A small-molecule ligand and the protein it binds are described below.
Small molecule (SMILES): CSCC[C@@H](C(=O)O)N(C)C

Sequence of chain 1.D:
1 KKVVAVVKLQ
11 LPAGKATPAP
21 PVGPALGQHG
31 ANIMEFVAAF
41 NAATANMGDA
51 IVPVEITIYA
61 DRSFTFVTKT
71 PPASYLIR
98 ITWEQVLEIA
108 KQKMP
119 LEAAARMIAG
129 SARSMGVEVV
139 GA

Sequence of chain 1.C:
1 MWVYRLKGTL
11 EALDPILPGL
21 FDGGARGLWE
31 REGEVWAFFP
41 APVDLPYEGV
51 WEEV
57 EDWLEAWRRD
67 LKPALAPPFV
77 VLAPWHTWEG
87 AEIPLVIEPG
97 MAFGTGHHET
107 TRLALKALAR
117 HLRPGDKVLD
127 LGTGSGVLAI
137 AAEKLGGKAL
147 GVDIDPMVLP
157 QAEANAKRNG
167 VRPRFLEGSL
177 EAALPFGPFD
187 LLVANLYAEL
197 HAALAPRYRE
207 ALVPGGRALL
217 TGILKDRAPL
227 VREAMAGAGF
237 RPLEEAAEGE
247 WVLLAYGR

Binding-site contacts:
Ligand atom N contacts residue LEU192 of chain 1.C at 2.9 Å (h-bond).
Ligand atom CN2 contacts residue ASN191 of chain 1.C at 3.4 Å.
Ligand atom CN1 contacts residue ASN191 of chain 1.C at 3.6 Å.
Ligand atom N contacts residue ASN191 of chain 1.C at 3.7 Å.
Ligand atom N contacts residue GLY218 of chain 1.C at 3.9 Å.
Ligand atom C contacts residue LYS2 of chain 1.D at 3.4 Å.
Ligand atom SD contacts residue LYS2 of chain 1.D at 4.5 Å.
Ligand atom CN2 contacts residue LEU192 of chain 1.C at 3.8 Å (hydrophobic).
Ligand atom CN2 contacts residue GLY218 of chain 1.C at 3.5 Å.
Ligand atom CB contacts residue TRP247 of chain 1.C at 4.2 Å (hydrophobic).
Ligand atom CE contacts residue TRP247 of chain 1.C at 3.2 Å (hydrophobic).
Ligand atom CB contacts residue LYS1 of chain 1.D at 4.0 Å.
Ligand atom CE contacts residue LEU220 of chain 1.C at 3.4 Å (hydrophobic).
Ligand atom CG contacts residue TRP247 of chain 1.C at 4.4 Å (hydrophobic).
Ligand atom CN2 contacts residue THR106 of chain 1.C at 3.5 Å.
Ligand atom CB contacts residue TYR193 of chain 1.C at 4.0 Å (hydrophobic).
Ligand atom CN2 contacts residue HIS104 of chain 1.C at 4.5 Å.
Ligand atom N contacts residue LYS1 of chain 1.D at 3.9 Å.
Ligand atom CB contacts residue LEU192 of chain 1.C at 3.4 Å (hydrophobic).
Ligand atom O contacts residue PHE99 of chain 1.C at 4.0 Å.
Ligand atom CB contacts residue GLY218 of chain 1.C at 3.7 Å.
Ligand atom CN1 contacts residue LYS1 of chain 1.D at 3.7 Å.
Ligand atom CN1 contacts residue SAH1 of chain 1.J at 3.4 Å.
Ligand atom O contacts residue LYS2 of chain 1.D at 2.9 Å (salt-bridge).
Ligand atom SD contacts residue GLY218 of chain 1.C at 4.3 Å.
Ligand atom CN1 contacts residue LEU192 of chain 1.C at 3.6 Å (hydrophobic).
Ligand atom CA contacts residue LYS1 of chain 1.D at 2.9 Å.
Ligand atom CG contacts residue TYR193 of chain 1.C at 4.2 Å (hydrophobic).
Ligand atom SD contacts residue TRP247 of chain 1.C at 4.4 Å.
Ligand atom CE contacts residue LYS2 of chain 1.D at 3.2 Å.
Ligand atom CN1 contacts residue PHE99 of chain 1.C at 4.3 Å (hydrophobic).
Ligand atom SD contacts residue TYR193 of chain 1.C at 3.8 Å.
Ligand atom C contacts residue LYS1 of chain 1.D at 2.0 Å.
Ligand atom CG contacts residue LYS2 of chain 1.D at 4.2 Å.
Ligand atom O contacts residue LYS1 of chain 1.D at 2.9 Å (salt-bridge).
Ligand atom CG contacts residue LYS1 of chain 1.D at 4.1 Å.
Ligand atom CA contacts residue LEU192 of chain 1.C at 3.4 Å (hydrophobic).